Binding-site contacts:
Ligand atom N1 contacts residue VAL148 of chain 1.A at 3.5 Å.
Ligand atom N7 contacts residue VAL148 of chain 1.A at 4.1 Å.
Ligand atom O2 contacts residue THR121 of chain 1.A at 3.8 Å.
Ligand atom N1 contacts residue GLY181 of chain 1.A at 3.4 Å (h-bond).
Ligand atom O5 contacts residue GLY183 of chain 1.A at 3.0 Å (h-bond).
Ligand atom C5 contacts residue SER77 of chain 1.A at 3.5 Å.
Ligand atom O8 contacts residue VAL148 of chain 1.A at 3.7 Å.
Ligand atom O2 contacts residue THR117 of chain 1.A at 3.8 Å.
Ligand atom C8 contacts residue SER77 of chain 1.A at 4.1 Å.
Ligand atom C4 contacts residue SER77 of chain 1.A at 4.2 Å.
Ligand atom O5 contacts residue PHE78 of chain 1.A at 3.0 Å (h-bond).
Ligand atom C2 contacts residue THR117 of chain 1.A at 3.8 Å.
Ligand atom N9 contacts residue ILE45 of chain 1.A at 2.9 Å (h-bond).
Ligand atom C8 contacts residue VAL148 of chain 1.A at 3.7 Å (hydrophobic).
Ligand atom C5 contacts residue PHE78 of chain 1.A at 3.6 Å (hydrophobic).
Ligand atom C5 contacts residue GLY183 of chain 1.A at 4.0 Å.
Ligand atom O2 contacts residue GLY181 of chain 1.A at 3.1 Å (h-bond).
Ligand atom C4 contacts residue PHE78 of chain 1.A at 4.1 Å (hydrophobic).
Ligand atom N1 contacts residue THR116 of chain 1.A at 4.1 Å.
Ligand atom C8 contacts residue ASN10 of chain 1.A at 3.7 Å.
Ligand atom N7 contacts residue ASN10 of chain 1.A at 3.8 Å.
Ligand atom C2 contacts residue GLY181 of chain 1.A at 3.4 Å.
Ligand atom C2 contacts residue PHE78 of chain 1.A at 4.1 Å (hydrophobic).
Ligand atom O2 contacts residue THR116 of chain 1.A at 3.1 Å (h-bond).
Ligand atom N7 contacts residue SER77 of chain 1.A at 3.5 Å.
Ligand atom C8 contacts residue ILE45 of chain 1.A at 3.7 Å (hydrophobic).
Ligand atom O8 contacts residue ILE45 of chain 1.A at 2.9 Å (h-bond).
Ligand atom O8 contacts residue SER44 of chain 1.A at 3.8 Å.
Ligand atom N9 contacts residue VAL148 of chain 1.A at 3.8 Å.
Ligand atom N3 contacts residue ILE45 of chain 1.A at 3.9 Å.
Ligand atom O5 contacts residue SER182 of chain 1.A at 3.5 Å.
Ligand atom N1 contacts residue THR117 of chain 1.A at 3.2 Å (h-bond).
Ligand atom O2 contacts residue PHE78 of chain 1.A at 4.0 Å.
Ligand atom O8 contacts residue ASN10 of chain 1.A at 2.8 Å (h-bond).
Ligand atom C2 contacts residue THR116 of chain 1.A at 4.0 Å.
Ligand atom O5 contacts residue SER77 of chain 1.A at 3.4 Å.
Ligand atom C4 contacts residue ILE45 of chain 1.A at 3.8 Å (hydrophobic).
Ligand atom N3 contacts residue PHE78 of chain 1.A at 4.0 Å.
Ligand atom N1 contacts residue SER182 of chain 1.A at 3.3 Å (h-bond).
Ligand atom C5 contacts residue SER182 of chain 1.A at 3.8 Å.

A small-molecule ligand and the protein it binds are described below.
Small molecule (SMILES): NC(=O)NC1=NC(=O)NC1=O

Sequence of chain 1.A:
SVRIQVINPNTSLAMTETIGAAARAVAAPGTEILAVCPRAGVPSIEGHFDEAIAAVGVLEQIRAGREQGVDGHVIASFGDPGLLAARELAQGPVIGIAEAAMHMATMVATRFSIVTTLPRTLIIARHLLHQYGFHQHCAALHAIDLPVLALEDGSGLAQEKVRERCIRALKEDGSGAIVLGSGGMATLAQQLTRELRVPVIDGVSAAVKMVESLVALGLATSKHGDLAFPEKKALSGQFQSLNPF